Binding-site contacts:
Ligand atom O4' contacts residue PHE16 of chain 1.C at 4.0 Å.
Ligand atom C1' contacts residue ASP17 of chain 1.C at 3.1 Å.
Ligand atom OP1 contacts residue LYS38 of chain 1.C at 4.0 Å.
Ligand atom OP1 contacts residue LYS61 of chain 1.C at 3.9 Å.
Ligand atom C6 contacts residue LEU55 of chain 1.C at 3.7 Å (hydrophobic).
Ligand atom C4' contacts residue TYR18 of chain 1.C at 4.0 Å (hydrophobic).
Ligand atom N3 contacts residue ASP17 of chain 1.C at 2.6 Å (salt-bridge).
Ligand atom O5' contacts residue PRO35 of chain 1.C at 4.0 Å.
Ligand atom OP1 contacts residue GLY37 of chain 1.C at 3.2 Å (h-bond).
Ligand atom C2' contacts residue ASP17 of chain 1.C at 3.7 Å.
Ligand atom C5 contacts residue LEU55 of chain 1.C at 3.9 Å (hydrophobic).
Ligand atom C2 contacts residue THR15 of chain 1.C at 3.8 Å.
Ligand atom N7 contacts residue LEU55 of chain 1.C at 3.6 Å.
Ligand atom O3' contacts residue LEU60 of chain 1.C at 3.8 Å.
Ligand atom OP1 contacts residue PHE36 of chain 1.C at 3.5 Å.
Ligand atom N3 contacts residue PHE16 of chain 1.C at 3.5 Å.
Ligand atom P contacts residue PRO35 of chain 1.C at 4.1 Å.
Ligand atom N1 contacts residue LEU55 of chain 1.C at 4.1 Å.
Ligand atom N6 contacts residue LEU55 of chain 1.C at 3.7 Å.
Ligand atom O5' contacts residue LYS61 of chain 1.C at 3.9 Å.
Ligand atom N1 contacts residue ASP17 of chain 1.C at 3.6 Å (salt-bridge).
Ligand atom O3' contacts residue TYR18 of chain 1.C at 3.6 Å.
Ligand atom C3' contacts residue LYS61 of chain 1.C at 3.7 Å.
Ligand atom O3' contacts residue ASP17 of chain 1.C at 3.1 Å (salt-bridge).
Ligand atom C4 contacts residue ASP17 of chain 1.C at 3.8 Å.
Ligand atom OP1 contacts residue PRO35 of chain 1.C at 4.1 Å.
Ligand atom C8 contacts residue LEU55 of chain 1.C at 3.8 Å (hydrophobic).
Ligand atom P contacts residue GLY37 of chain 1.C at 3.4 Å.
Ligand atom C6 contacts residue GLU54 of chain 1.C at 4.0 Å.
Ligand atom N1 contacts residue THR15 of chain 1.C at 4.0 Å.
Ligand atom O4' contacts residue ASP17 of chain 1.C at 3.7 Å.
Ligand atom OP2 contacts residue GLY37 of chain 1.C at 3.7 Å.
Ligand atom C3' contacts residue ASP17 of chain 1.C at 4.0 Å.
Ligand atom N6 contacts residue GLU54 of chain 1.C at 3.1 Å (salt-bridge).
Ligand atom N9 contacts residue ASP17 of chain 1.C at 4.1 Å.
Ligand atom O3' contacts residue LYS61 of chain 1.C at 3.1 Å (salt-bridge).
Ligand atom C2 contacts residue PHE16 of chain 1.C at 3.9 Å (hydrophobic).
Ligand atom C2 contacts residue ASP17 of chain 1.C at 2.9 Å.
Ligand atom N1 contacts residue GLU54 of chain 1.C at 4.0 Å.
Ligand atom P contacts residue PHE36 of chain 1.C at 3.8 Å.

Sequence of chain 1.D:
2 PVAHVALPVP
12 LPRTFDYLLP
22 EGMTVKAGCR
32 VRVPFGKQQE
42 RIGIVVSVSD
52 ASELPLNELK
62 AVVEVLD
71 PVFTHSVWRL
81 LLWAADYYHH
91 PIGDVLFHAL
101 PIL

Sequence of chain 1.C:
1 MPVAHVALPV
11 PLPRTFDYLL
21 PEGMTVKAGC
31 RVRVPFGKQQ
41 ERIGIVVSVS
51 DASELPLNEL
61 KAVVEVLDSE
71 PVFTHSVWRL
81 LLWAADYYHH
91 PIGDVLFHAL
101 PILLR

A protein and the small-molecule ligand that binds it are described below.
Small molecule (SMILES): Nc1ncnc2c1ncn2[C@H]1C[C@H](O)[C@@H](COP(=O)(O)O)O1